Sequence of chain 1.C:
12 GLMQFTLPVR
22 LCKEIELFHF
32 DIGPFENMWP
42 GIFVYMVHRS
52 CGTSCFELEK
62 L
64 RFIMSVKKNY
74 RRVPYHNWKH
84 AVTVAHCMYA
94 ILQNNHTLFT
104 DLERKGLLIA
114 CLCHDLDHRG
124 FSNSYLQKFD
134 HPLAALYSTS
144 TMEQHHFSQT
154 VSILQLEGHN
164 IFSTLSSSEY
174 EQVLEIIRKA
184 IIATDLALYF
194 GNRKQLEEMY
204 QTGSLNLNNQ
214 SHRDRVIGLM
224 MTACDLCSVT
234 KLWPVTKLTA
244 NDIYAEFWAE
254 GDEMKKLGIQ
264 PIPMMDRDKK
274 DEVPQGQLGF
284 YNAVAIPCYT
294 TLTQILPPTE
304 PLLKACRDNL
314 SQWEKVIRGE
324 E

Binding-site contacts:
Ligand atom O15 contacts residue PHE283 of chain 1.C at 3.6 Å.
Ligand atom N17 contacts residue THR239 of chain 1.C at 3.3 Å (h-bond).
Ligand atom C22 contacts residue SER231 of chain 1.C at 3.6 Å.
Ligand atom C22 contacts residue THR239 of chain 1.C at 3.4 Å.
Ligand atom C19 contacts residue VAL232 of chain 1.C at 3.6 Å (hydrophobic).
Ligand atom C29 contacts residue GLY279 of chain 1.C at 3.5 Å.
Ligand atom C4 contacts residue ILE246 of chain 1.C at 3.7 Å (hydrophobic).
Ligand atom C29 contacts residue MET267 of chain 1.C at 3.5 Å (hydrophobic).
Ligand atom C26 contacts residue GLN280 of chain 1.C at 3.3 Å.
Ligand atom C24 contacts residue ILE246 of chain 1.C at 2.8 Å (hydrophobic).
Ligand atom C22 contacts residue ILE246 of chain 1.C at 3.2 Å (hydrophobic).
Ligand atom C9 contacts residue LEU189 of chain 1.C at 3.4 Å (hydrophobic).
Ligand atom N16 contacts residue ILE246 of chain 1.C at 2.9 Å.
Ligand atom C30 contacts residue MET267 of chain 1.C at 3.6 Å (hydrophobic).
Ligand atom C1 contacts residue PHE283 of chain 1.C at 3.6 Å (hydrophobic).
Ligand atom C29 contacts residue TYR247 of chain 1.C at 3.2 Å (hydrophobic).
Ligand atom O15 contacts residue GLN280 of chain 1.C at 2.9 Å (h-bond).
Ligand atom C13 contacts residue MET267 of chain 1.C at 3.5 Å (hydrophobic).
Ligand atom C27 contacts residue MET267 of chain 1.C at 3.6 Å (hydrophobic).
Ligand atom N16 contacts residue SER231 of chain 1.C at 2.9 Å.
Ligand atom C24 contacts residue GLN280 of chain 1.C at 3.1 Å.
Ligand atom C30 contacts residue GLY279 of chain 1.C at 3.2 Å.
Ligand atom C28 contacts residue LEU189 of chain 1.C at 3.5 Å (hydrophobic).
Ligand atom N5 contacts residue PHE283 of chain 1.C at 3.6 Å.
Ligand atom C11 contacts residue MET267 of chain 1.C at 3.3 Å (hydrophobic).
Ligand atom C29 contacts residue GLN280 of chain 1.C at 3.6 Å.
Ligand atom C14 contacts residue PHE283 of chain 1.C at 3.1 Å (hydrophobic).
Ligand atom C19 contacts residue ILE246 of chain 1.C at 2.4 Å (hydrophobic).
Ligand atom C25 contacts residue SER231 of chain 1.C at 3.4 Å.
Ligand atom C20 contacts residue LEU229 of chain 1.C at 3.7 Å (hydrophobic).
Ligand atom C24 contacts residue VAL232 of chain 1.C at 3.7 Å (hydrophobic).
Ligand atom N17 contacts residue ALA243 of chain 1.C at 3.7 Å.
Ligand atom C13 contacts residue PHE283 of chain 1.C at 3.4 Å (hydrophobic).
Ligand atom N8 contacts residue ILE246 of chain 1.C at 3.0 Å.
Ligand atom C25 contacts residue ILE246 of chain 1.C at 2.5 Å (hydrophobic).
Ligand atom C26 contacts residue MET267 of chain 1.C at 3.4 Å (hydrophobic).
Ligand atom C11 contacts residue PHE283 of chain 1.C at 3.7 Å (hydrophobic).
Ligand atom N17 contacts residue ILE246 of chain 1.C at 3.2 Å.
Ligand atom C26 contacts residue TYR247 of chain 1.C at 3.3 Å (hydrophobic).
Ligand atom C22 contacts residue ALA243 of chain 1.C at 3.7 Å (hydrophobic).

The protein below binds the small molecule below.
Small molecule (SMILES): CNC(=O)Cc1ccccc1NC(=O)c1nc(C2CC2)ccc1Nc1cncnc1